The small molecule below binds the protein below.
Small molecule (SMILES): Cn1c(=O)n(C)c2cc(NC(=O)CN(c3cccc4ccccc34)S(C)(=O)=O)ccc21

Sequence of chain 1.C:
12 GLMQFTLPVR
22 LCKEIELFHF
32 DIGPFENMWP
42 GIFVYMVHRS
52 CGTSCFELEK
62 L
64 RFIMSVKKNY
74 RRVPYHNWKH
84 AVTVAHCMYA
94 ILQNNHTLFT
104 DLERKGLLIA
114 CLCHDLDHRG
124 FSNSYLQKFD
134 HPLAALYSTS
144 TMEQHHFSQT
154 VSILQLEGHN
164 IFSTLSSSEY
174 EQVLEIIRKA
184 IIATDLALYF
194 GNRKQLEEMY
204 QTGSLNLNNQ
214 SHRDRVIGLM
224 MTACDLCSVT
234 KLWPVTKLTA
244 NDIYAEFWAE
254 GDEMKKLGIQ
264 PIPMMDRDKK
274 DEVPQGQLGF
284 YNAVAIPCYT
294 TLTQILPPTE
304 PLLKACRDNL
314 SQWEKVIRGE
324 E

Binding-site contacts:
Ligand atom C21 contacts residue ILE265 of chain 1.C at 3.9 Å (hydrophobic).
Ligand atom N3 contacts residue VAL232 of chain 1.C at 3.9 Å.
Ligand atom C21 contacts residue MET267 of chain 1.C at 4.1 Å (hydrophobic).
Ligand atom C1 contacts residue GLN280 of chain 1.C at 4.1 Å.
Ligand atom C5 contacts residue PHE283 of chain 1.C at 3.5 Å (hydrophobic).
Ligand atom O14 contacts residue GLN280 of chain 1.C at 3.0 Å (h-bond).
Ligand atom C25 contacts residue LEU189 of chain 1.C at 4.0 Å (hydrophobic).
Ligand atom O19 contacts residue PHE250 of chain 1.C at 3.6 Å.
Ligand atom C11 contacts residue PHE283 of chain 1.C at 3.4 Å (hydrophobic).
Ligand atom C18 contacts residue PHE283 of chain 1.C at 3.8 Å (hydrophobic).
Ligand atom O15 contacts residue PHE250 of chain 1.C at 3.5 Å.
Ligand atom C8 contacts residue LEU189 of chain 1.C at 3.6 Å (hydrophobic).
Ligand atom C29 contacts residue PHE193 of chain 1.C at 3.5 Å (hydrophobic).
Ligand atom N3 contacts residue ILE246 of chain 1.C at 3.2 Å.
Ligand atom C20 contacts residue PHE193 of chain 1.C at 4.2 Å (hydrophobic).
Ligand atom C12 contacts residue LEU189 of chain 1.C at 3.7 Å (hydrophobic).
Ligand atom N17 contacts residue LEU189 of chain 1.C at 4.0 Å.
Ligand atom C24 contacts residue ILE246 of chain 1.C at 3.0 Å (hydrophobic).
Ligand atom C7 contacts residue ILE246 of chain 1.C at 3.9 Å (hydrophobic).
Ligand atom C31 contacts residue ALA190 of chain 1.C at 3.9 Å (hydrophobic).
Ligand atom C24 contacts residue VAL232 of chain 1.C at 3.5 Å (hydrophobic).
Ligand atom C1 contacts residue ILE246 of chain 1.C at 3.6 Å (hydrophobic).
Ligand atom C28 contacts residue PHE193 of chain 1.C at 4.0 Å (hydrophobic).
Ligand atom C10 contacts residue LEU189 of chain 1.C at 3.9 Å (hydrophobic).
Ligand atom C11 contacts residue PHE250 of chain 1.C at 4.1 Å (hydrophobic).
Ligand atom N6 contacts residue LEU189 of chain 1.C at 4.1 Å.
Ligand atom C1 contacts residue PHE283 of chain 1.C at 4.1 Å (hydrophobic).
Ligand atom O14 contacts residue ILE246 of chain 1.C at 3.8 Å.
Ligand atom C22 contacts residue LEU229 of chain 1.C at 3.5 Å (hydrophobic).
Ligand atom C7 contacts residue PHE283 of chain 1.C at 4.0 Å (hydrophobic).
Ligand atom C24 contacts residue SER231 of chain 1.C at 3.4 Å.
Ligand atom O19 contacts residue PHE283 of chain 1.C at 4.1 Å.
Ligand atom C23 contacts residue PHE283 of chain 1.C at 3.7 Å (hydrophobic).
Ligand atom C20 contacts residue LEU189 of chain 1.C at 4.0 Å (hydrophobic).
Ligand atom C13 contacts residue LEU229 of chain 1.C at 3.7 Å (hydrophobic).
Ligand atom N2 contacts residue PHE283 of chain 1.C at 3.7 Å.
Ligand atom C9 contacts residue LEU189 of chain 1.C at 3.6 Å (hydrophobic).
Ligand atom C23 contacts residue GLN280 of chain 1.C at 3.2 Å.
Ligand atom O14 contacts residue VAL232 of chain 1.C at 4.1 Å.
Ligand atom C30 contacts residue ALA190 of chain 1.C at 4.0 Å (hydrophobic).